A small-molecule ligand and the protein it binds are described below.
Small molecule (SMILES): O=C(O)/C(S)=C/c1c[nH]c2cc(Br)ccc12

Binding-site contacts:
Ligand atom CAD contacts residue VAL32 of chain 1.A at 3.8 Å (hydrophobic).
Ligand atom BR contacts residue PHE131 of chain 1.A at 3.8 Å.
Ligand atom BR contacts residue PHE44 of chain 1.A at 4.3 Å.
Ligand atom CAB contacts residue VAL32 of chain 1.A at 3.6 Å (hydrophobic).
Ligand atom NAA contacts residue LYS77 of chain 1.A at 4.3 Å.
Ligand atom CAE contacts residue HIS36 of chain 1.A at 4.3 Å.
Ligand atom BR contacts residue ILE76 of chain 1.A at 4.3 Å.
Ligand atom CAC contacts residue GLN80 of chain 1.A at 4.2 Å.
Ligand atom CAE contacts residue VAL32 of chain 1.A at 3.8 Å (hydrophobic).
Ligand atom CAG contacts residue ILE76 of chain 1.A at 3.9 Å (hydrophobic).
Ligand atom BR contacts residue VAL32 of chain 1.A at 4.3 Å.
Ligand atom CAB contacts residue PHE131 of chain 1.A at 4.3 Å (hydrophobic).
Ligand atom CAC contacts residue PHE131 of chain 1.A at 4.1 Å (hydrophobic).
Ligand atom CAI contacts residue HIS36 of chain 1.A at 3.8 Å.
Ligand atom BR contacts residue VAL33 of chain 1.A at 3.2 Å.
Ligand atom CAF contacts residue GLN80 of chain 1.A at 4.2 Å.
Ligand atom CAE contacts residue GLN80 of chain 1.A at 3.6 Å.
Ligand atom CAD contacts residue LEU39 of chain 1.A at 4.4 Å (hydrophobic).
Ligand atom OAN contacts residue HIS36 of chain 1.A at 3.2 Å.
Ligand atom CAD contacts residue HIS36 of chain 1.A at 3.9 Å.
Ligand atom CAC contacts residue LEU39 of chain 1.A at 3.9 Å (hydrophobic).
Ligand atom CAC contacts residue VAL32 of chain 1.A at 3.8 Å (hydrophobic).
Ligand atom CAL contacts residue HIS36 of chain 1.A at 4.0 Å.
Ligand atom CAG contacts residue VAL32 of chain 1.A at 3.6 Å (hydrophobic).
Ligand atom CAF contacts residue VAL32 of chain 1.A at 3.7 Å (hydrophobic).
Ligand atom CAB contacts residue VAL33 of chain 1.A at 4.2 Å (hydrophobic).
Ligand atom CAI contacts residue GLN80 of chain 1.A at 3.2 Å.
Ligand atom NAA contacts residue TRP73 of chain 1.A at 4.1 Å.
Ligand atom CAB contacts residue ILE76 of chain 1.A at 4.2 Å (hydrophobic).
Ligand atom CAJ contacts residue GLN80 of chain 1.A at 3.6 Å.
Ligand atom BR contacts residue LEU29 of chain 1.A at 3.8 Å.
Ligand atom SAP contacts residue LYS77 of chain 1.A at 4.0 Å.
Ligand atom OAN contacts residue GLN80 of chain 1.A at 3.9 Å.
Ligand atom CAC contacts residue VAL33 of chain 1.A at 4.2 Å (hydrophobic).
Ligand atom CAH contacts residue GLN80 of chain 1.A at 3.6 Å.
Ligand atom SAP contacts residue GLN80 of chain 1.A at 4.3 Å.
Ligand atom CAJ contacts residue HIS36 of chain 1.A at 4.3 Å.
Ligand atom CAK contacts residue LYS77 of chain 1.A at 4.3 Å.
Ligand atom CAD contacts residue GLN80 of chain 1.A at 3.6 Å.
Ligand atom CAL contacts residue GLN80 of chain 1.A at 4.0 Å.

Sequence of chain 1.A:
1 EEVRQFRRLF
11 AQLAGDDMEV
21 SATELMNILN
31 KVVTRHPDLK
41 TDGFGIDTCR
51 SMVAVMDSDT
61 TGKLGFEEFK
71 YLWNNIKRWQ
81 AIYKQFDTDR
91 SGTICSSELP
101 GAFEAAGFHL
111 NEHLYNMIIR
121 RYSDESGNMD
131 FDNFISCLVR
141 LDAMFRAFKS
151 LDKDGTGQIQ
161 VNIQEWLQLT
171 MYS